Binding-site contacts:
Ligand atom OXT contacts residue THR374 of chain 2.D at 3.4 Å (h-bond).
Ligand atom C contacts residue THR386 of chain 2.D at 3.6 Å.
Ligand atom O contacts residue THR374 of chain 2.D at 2.9 Å (h-bond).
Ligand atom CD2 contacts residue TRP444 of chain 2.D at 4.1 Å (hydrophobic).
Ligand atom OXT contacts residue TYR375 of chain 2.D at 2.8 Å (h-bond).
Ligand atom CB contacts residue GLU451 of chain 2.D at 4.3 Å.
Ligand atom O contacts residue ARG390 of chain 2.D at 3.6 Å (salt-bridge).
Ligand atom CD1 contacts residue THR377 of chain 2.D at 4.5 Å.
Ligand atom CA contacts residue THR377 of chain 2.D at 3.1 Å.
Ligand atom CD1 contacts residue TRP444 of chain 2.D at 3.9 Å (hydrophobic).
Ligand atom C contacts residue THR374 of chain 2.D at 3.6 Å.
Ligand atom CA contacts residue GLU451 of chain 2.D at 3.8 Å.
Ligand atom O contacts residue HIS454 of chain 2.D at 4.3 Å.
Ligand atom OXT contacts residue THR386 of chain 2.D at 4.4 Å.
Ligand atom CB contacts residue HIS454 of chain 2.D at 3.4 Å.
Ligand atom C contacts residue HIS454 of chain 2.D at 4.4 Å.
Ligand atom OXT contacts residue ASN376 of chain 2.D at 3.3 Å (h-bond).
Ligand atom O contacts residue THR386 of chain 2.D at 2.6 Å (h-bond).
Ligand atom CA contacts residue HIS454 of chain 2.D at 4.4 Å.
Ligand atom OXT contacts residue THR377 of chain 2.D at 3.4 Å (h-bond).
Ligand atom C contacts residue TYR375 of chain 2.D at 3.8 Å (hydrophobic).
Ligand atom CD2 contacts residue VAL455 of chain 2.D at 4.0 Å (hydrophobic).
Ligand atom O contacts residue ASN376 of chain 2.D at 4.4 Å.
Ligand atom N contacts residue THR377 of chain 2.D at 3.0 Å (h-bond).
Ligand atom O contacts residue TYR375 of chain 2.D at 4.0 Å.
Ligand atom CA contacts residue THR386 of chain 2.D at 4.3 Å.
Ligand atom CG contacts residue LEU389 of chain 2.D at 4.3 Å (hydrophobic).
Ligand atom CD2 contacts residue HIS454 of chain 2.D at 3.9 Å.
Ligand atom O contacts residue LEU373 of chain 2.D at 4.4 Å.
Ligand atom CG contacts residue HIS454 of chain 2.D at 4.3 Å.
Ligand atom CD1 contacts residue PHE447 of chain 2.D at 4.2 Å (hydrophobic).
Ligand atom C contacts residue ASN376 of chain 2.D at 4.2 Å.
Ligand atom N contacts residue GLU451 of chain 2.D at 2.8 Å (salt-bridge).
Ligand atom C contacts residue THR377 of chain 2.D at 3.4 Å.
Ligand atom CD1 contacts residue GLU451 of chain 2.D at 3.4 Å.
Ligand atom CG contacts residue GLU451 of chain 2.D at 4.5 Å.
Ligand atom O contacts residue THR377 of chain 2.D at 4.2 Å.
Ligand atom CD1 contacts residue ILE378 of chain 2.D at 4.5 Å (hydrophobic).
Ligand atom CD2 contacts residue GLU451 of chain 2.D at 3.8 Å.
Ligand atom CD1 contacts residue LEU389 of chain 2.D at 4.0 Å (hydrophobic).

This small molecule binds to this protein.
Small molecule (SMILES): CC(C)C[C@H](N)C(=O)O

Sequence of chain 2.D:
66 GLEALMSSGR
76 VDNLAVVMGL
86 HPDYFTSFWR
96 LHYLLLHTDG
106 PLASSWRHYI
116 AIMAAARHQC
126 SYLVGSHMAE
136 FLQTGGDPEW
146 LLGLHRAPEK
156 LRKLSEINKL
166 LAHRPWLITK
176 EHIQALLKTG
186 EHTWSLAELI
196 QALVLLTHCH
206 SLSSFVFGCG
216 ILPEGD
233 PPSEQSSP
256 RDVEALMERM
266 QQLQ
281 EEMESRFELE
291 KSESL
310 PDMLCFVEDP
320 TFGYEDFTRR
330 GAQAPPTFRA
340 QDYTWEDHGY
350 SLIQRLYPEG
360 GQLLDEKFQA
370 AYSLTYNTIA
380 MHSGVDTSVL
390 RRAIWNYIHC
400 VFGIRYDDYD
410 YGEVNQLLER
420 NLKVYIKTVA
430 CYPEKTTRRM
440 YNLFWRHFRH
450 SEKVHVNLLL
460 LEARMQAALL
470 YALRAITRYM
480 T